Binding-site contacts:
Ligand atom CBG contacts residue GLU71 of chain 1.A at 3.7 Å.
Ligand atom OAB contacts residue MET109 of chain 1.A at 2.6 Å (h-bond).
Ligand atom CBB contacts residue MET109 of chain 1.A at 3.8 Å (hydrophobic).
Ligand atom CAN contacts residue ALA111 of chain 1.A at 3.7 Å (hydrophobic).
Ligand atom FAE contacts residue GLU71 of chain 1.A at 3.5 Å.
Ligand atom CAR contacts residue ILE84 of chain 1.A at 3.6 Å (hydrophobic).
Ligand atom CBH contacts residue ALA111 of chain 1.A at 3.8 Å (hydrophobic).
Ligand atom CBJ contacts residue ILE84 of chain 1.A at 3.5 Å (hydrophobic).
Ligand atom CBA contacts residue ASP168 of chain 1.A at 3.0 Å.
Ligand atom CAU contacts residue ALA111 of chain 1.A at 3.8 Å (hydrophobic).
Ligand atom NAX contacts residue ASP168 of chain 1.A at 3.6 Å.
Ligand atom CBA contacts residue GLU71 of chain 1.A at 3.8 Å.
Ligand atom CBJ contacts residue GLU71 of chain 1.A at 3.7 Å.
Ligand atom CAQ contacts residue LEU167 of chain 1.A at 3.5 Å (hydrophobic).
Ligand atom CBF contacts residue GLY110 of chain 1.A at 3.3 Å.
Ligand atom FAE contacts residue LEU75 of chain 1.A at 3.2 Å.
Ligand atom CAP contacts residue ALA51 of chain 1.A at 3.7 Å (hydrophobic).
Ligand atom CBG contacts residue ASP168 of chain 1.A at 3.3 Å.
Ligand atom CBL contacts residue GLY110 of chain 1.A at 3.7 Å.
Ligand atom CAR contacts residue ASP168 of chain 1.A at 3.8 Å.
Ligand atom CBE contacts residue ILE84 of chain 1.A at 3.6 Å (hydrophobic).
Ligand atom FAE contacts residue LEU104 of chain 1.A at 3.5 Å.
Ligand atom CAW contacts residue GLY110 of chain 1.A at 3.5 Å.
Ligand atom CAH contacts residue PHE169 of chain 1.A at 3.7 Å (hydrophobic).
Ligand atom OAA contacts residue ASP168 of chain 1.A at 2.9 Å (salt-bridge).
Ligand atom CAO contacts residue ALA111 of chain 1.A at 3.6 Å (hydrophobic).
Ligand atom CAS contacts residue GLY110 of chain 1.A at 3.2 Å.
Ligand atom NAX contacts residue GLU71 of chain 1.A at 2.9 Å (salt-bridge).
Ligand atom OAB contacts residue LEU108 of chain 1.A at 3.6 Å.
Ligand atom CAI contacts residue THR106 of chain 1.A at 3.8 Å.
Ligand atom OAZ contacts residue GLY110 of chain 1.A at 3.4 Å (h-bond).
Ligand atom CAN contacts residue GLY110 of chain 1.A at 3.4 Å.
Ligand atom OAA contacts residue ILE84 of chain 1.A at 3.4 Å.
Ligand atom CAS contacts residue LEU108 of chain 1.A at 3.7 Å (hydrophobic).
Ligand atom OAB contacts residue GLY110 of chain 1.A at 3.2 Å (h-bond).
Ligand atom CAM contacts residue LYS53 of chain 1.A at 3.8 Å.
Ligand atom CBF contacts residue ALA111 of chain 1.A at 3.7 Å (hydrophobic).
Ligand atom CAG contacts residue GLU71 of chain 1.A at 3.7 Å.
Ligand atom CAK contacts residue GLU71 of chain 1.A at 3.3 Å.
Ligand atom CAK contacts residue ASP168 of chain 1.A at 3.2 Å.

Sequence of chain 1.A:
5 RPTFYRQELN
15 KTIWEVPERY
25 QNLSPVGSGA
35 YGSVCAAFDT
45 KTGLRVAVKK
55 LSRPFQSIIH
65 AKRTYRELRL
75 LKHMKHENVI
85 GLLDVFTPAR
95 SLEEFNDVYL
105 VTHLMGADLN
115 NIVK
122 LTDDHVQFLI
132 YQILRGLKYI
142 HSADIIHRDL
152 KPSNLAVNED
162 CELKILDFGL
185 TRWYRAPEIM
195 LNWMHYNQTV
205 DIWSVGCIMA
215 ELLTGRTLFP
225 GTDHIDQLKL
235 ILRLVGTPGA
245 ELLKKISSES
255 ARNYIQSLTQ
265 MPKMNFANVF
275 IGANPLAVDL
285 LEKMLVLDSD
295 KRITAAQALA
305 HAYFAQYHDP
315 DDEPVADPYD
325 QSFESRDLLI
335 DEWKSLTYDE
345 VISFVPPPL

The small molecule below binds the protein below.
Small molecule (SMILES): O=C(Nc1cc(Nc2ccc3c(c2)CCc2ccc(OC[C@H](O)CO)cc2C3=O)ccc1F)c1ccccc1